Binding-site contacts:
Ligand atom C3 contacts residue ASN241 of chain 1.A at 3.8 Å.
Ligand atom O7 contacts residue TRP384 of chain 1.A at 3.8 Å.
Ligand atom C3 contacts residue TRP384 of chain 1.A at 4.3 Å (hydrophobic).
Ligand atom C5 contacts residue ASN241 of chain 1.A at 3.7 Å.
Ligand atom O5 contacts residue ALA244 of chain 1.A at 3.9 Å.
Ligand atom O3 contacts residue TRP384 of chain 1.A at 4.4 Å.
Ligand atom O5 contacts residue TRP384 of chain 1.A at 3.5 Å.
Ligand atom O7 contacts residue ASN241 of chain 1.A at 3.2 Å (h-bond).
Ligand atom C1 contacts residue TRP384 of chain 1.A at 4.2 Å (hydrophobic).
Ligand atom O6 contacts residue LYS388 of chain 1.A at 4.1 Å.
Ligand atom N2 contacts residue ASN241 of chain 1.A at 2.9 Å (h-bond).
Ligand atom O6 contacts residue ALA244 of chain 1.A at 3.5 Å.
Ligand atom C1 contacts residue ASN241 of chain 1.A at 1.4 Å.
Ligand atom C6 contacts residue TRP384 of chain 1.A at 3.8 Å (hydrophobic).
Ligand atom C6 contacts residue ALA244 of chain 1.A at 4.0 Å (hydrophobic).
Ligand atom C5 contacts residue TRP384 of chain 1.A at 4.0 Å (hydrophobic).
Ligand atom C2 contacts residue TRP384 of chain 1.A at 3.9 Å (hydrophobic).
Ligand atom C2 contacts residue ASN241 of chain 1.A at 2.4 Å.
Ligand atom C4 contacts residue TRP384 of chain 1.A at 3.9 Å (hydrophobic).
Ligand atom C8 contacts residue ASN241 of chain 1.A at 4.4 Å.
Ligand atom C5 contacts residue ALA244 of chain 1.A at 4.3 Å (hydrophobic).
Ligand atom C4 contacts residue ASN241 of chain 1.A at 4.3 Å.
Ligand atom C7 contacts residue ASN241 of chain 1.A at 3.2 Å.
Ligand atom O5 contacts residue ASN241 of chain 1.A at 2.4 Å (h-bond).

Sequence of chain 1.A:
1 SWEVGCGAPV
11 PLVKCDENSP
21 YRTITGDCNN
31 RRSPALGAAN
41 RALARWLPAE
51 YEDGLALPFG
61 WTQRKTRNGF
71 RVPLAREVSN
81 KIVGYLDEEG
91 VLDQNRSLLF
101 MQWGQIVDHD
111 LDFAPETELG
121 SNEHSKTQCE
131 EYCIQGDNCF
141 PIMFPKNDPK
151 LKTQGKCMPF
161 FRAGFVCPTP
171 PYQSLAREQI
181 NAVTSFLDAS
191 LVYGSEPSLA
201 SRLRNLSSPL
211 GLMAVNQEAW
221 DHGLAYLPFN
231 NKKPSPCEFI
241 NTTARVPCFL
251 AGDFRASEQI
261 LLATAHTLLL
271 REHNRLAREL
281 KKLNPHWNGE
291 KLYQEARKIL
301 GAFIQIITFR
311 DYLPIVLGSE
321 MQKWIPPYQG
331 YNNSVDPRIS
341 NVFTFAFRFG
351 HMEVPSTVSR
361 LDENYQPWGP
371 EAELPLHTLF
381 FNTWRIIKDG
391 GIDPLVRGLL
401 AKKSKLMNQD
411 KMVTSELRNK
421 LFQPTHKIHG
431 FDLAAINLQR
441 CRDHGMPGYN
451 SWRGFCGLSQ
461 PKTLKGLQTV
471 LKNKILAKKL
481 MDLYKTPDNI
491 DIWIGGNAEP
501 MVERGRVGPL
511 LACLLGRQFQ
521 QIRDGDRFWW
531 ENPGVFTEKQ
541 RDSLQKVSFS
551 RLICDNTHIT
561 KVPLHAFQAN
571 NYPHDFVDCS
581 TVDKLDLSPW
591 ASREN

A protein and the small-molecule ligand that binds it are described below.
Small molecule (SMILES): CC(=O)N[C@H]1[C@H](O[C@H]2[C@H](O)[C@@H](NC(C)=O)CO[C@@H]2CO)O[C@H](CO)[C@@H](O[C@H]2O[C@H](CO)[C@@H](O)[C@H](O)[C@@H]2O)[C@@H]1O